Sequence of chain 1.D:
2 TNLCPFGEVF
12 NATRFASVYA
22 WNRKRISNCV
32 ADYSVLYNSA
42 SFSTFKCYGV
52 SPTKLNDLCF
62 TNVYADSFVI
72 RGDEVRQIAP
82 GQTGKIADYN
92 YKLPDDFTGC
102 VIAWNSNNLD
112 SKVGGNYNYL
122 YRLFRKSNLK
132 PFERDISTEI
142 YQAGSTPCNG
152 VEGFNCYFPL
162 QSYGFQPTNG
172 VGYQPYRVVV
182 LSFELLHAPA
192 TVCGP

Binding-site contacts:
Ligand atom C3 contacts residue ASN12 of chain 1.D at 3.8 Å.
Ligand atom O5 contacts residue ASN12 of chain 1.D at 2.3 Å (h-bond).
Ligand atom C8 contacts residue PHE7 of chain 1.D at 3.6 Å (hydrophobic).
Ligand atom N2 contacts residue GLY8 of chain 1.D at 4.2 Å.
Ligand atom C2 contacts residue ASN12 of chain 1.D at 2.5 Å.
Ligand atom C7 contacts residue GLY8 of chain 1.D at 3.8 Å.
Ligand atom C8 contacts residue LEU37 of chain 1.D at 3.6 Å (hydrophobic).
Ligand atom C5 contacts residue ASN12 of chain 1.D at 3.6 Å.
Ligand atom C7 contacts residue ASN12 of chain 1.D at 4.1 Å.
Ligand atom C4 contacts residue ASN12 of chain 1.D at 4.2 Å.
Ligand atom N2 contacts residue PHE11 of chain 1.D at 4.1 Å.
Ligand atom C1 contacts residue ASN12 of chain 1.D at 1.4 Å.
Ligand atom O7 contacts residue GLY8 of chain 1.D at 4.0 Å.
Ligand atom O7 contacts residue VAL36 of chain 1.D at 3.6 Å.
Ligand atom C8 contacts residue PHE11 of chain 1.D at 3.6 Å (hydrophobic).
Ligand atom C7 contacts residue VAL36 of chain 1.D at 4.1 Å (hydrophobic).
Ligand atom C8 contacts residue GLY8 of chain 1.D at 3.7 Å.
Ligand atom C7 contacts residue PHE7 of chain 1.D at 4.4 Å (hydrophobic).
Ligand atom O3 contacts residue VAL36 of chain 1.D at 3.2 Å.
Ligand atom N2 contacts residue ASN12 of chain 1.D at 3.0 Å (h-bond).

A small-molecule ligand and the protein it binds are described below.
Small molecule (SMILES): CC(=O)N[C@@H]1[C@@H](O)[C@H](O)[C@@H](CO)O[C@H]1O